Binding-site contacts:
Ligand atom NAH contacts residue ILE99 of chain 1.D at 3.9 Å.
Ligand atom CAD contacts residue ASP214 of chain 1.D at 3.8 Å.
Ligand atom CAN contacts residue ASP214 of chain 1.D at 3.7 Å.
Ligand atom CAM contacts residue PHE210 of chain 1.D at 4.2 Å (hydrophobic).
Ligand atom CAI contacts residue TYR49 of chain 1.D at 3.8 Å (hydrophobic).
Ligand atom CAF contacts residue TYR49 of chain 1.D at 3.9 Å (hydrophobic).
Ligand atom CAA contacts residue PHE88 of chain 1.D at 3.6 Å (hydrophobic).
Ligand atom CAM contacts residue PHE147 of chain 1.D at 3.5 Å (hydrophobic).
Ligand atom NAH contacts residue LEU138 of chain 1.D at 3.6 Å.
Ligand atom NAH contacts residue TYR101 of chain 1.D at 3.8 Å.
Ligand atom CAF contacts residue PHE88 of chain 1.D at 3.7 Å (hydrophobic).
Ligand atom CAE contacts residue PHE88 of chain 1.D at 4.2 Å (hydrophobic).
Ligand atom OAL contacts residue LEU138 of chain 1.D at 4.3 Å.
Ligand atom CAJ contacts residue TYR101 of chain 1.D at 4.0 Å (hydrophobic).
Ligand atom CAM contacts residue LEU138 of chain 1.D at 4.1 Å (hydrophobic).
Ligand atom CAC contacts residue VAL82 of chain 1.D at 3.7 Å (hydrophobic).
Ligand atom CAF contacts residue ASP47 of chain 1.D at 3.8 Å.
Ligand atom CAB contacts residue VAL82 of chain 1.D at 3.6 Å (hydrophobic).
Ligand atom CAA contacts residue ASP48 of chain 1.D at 3.9 Å.
Ligand atom CAD contacts residue ILE99 of chain 1.D at 4.0 Å (hydrophobic).
Ligand atom CAA contacts residue ASP47 of chain 1.D at 3.5 Å.
Ligand atom CAC contacts residue ILE99 of chain 1.D at 3.8 Å (hydrophobic).
Ligand atom NAH contacts residue ASP214 of chain 1.D at 3.1 Å (salt-bridge).
Ligand atom CAC contacts residue ASP214 of chain 1.D at 3.8 Å.
Ligand atom CAN contacts residue LEU138 of chain 1.D at 3.8 Å (hydrophobic).
Ligand atom CAD contacts residue PHE88 of chain 1.D at 4.3 Å (hydrophobic).
Ligand atom CAG contacts residue TYR101 of chain 1.D at 4.2 Å (hydrophobic).
Ligand atom CAB contacts residue GLY80 of chain 1.D at 4.1 Å.
Ligand atom CAK contacts residue PHE210 of chain 1.D at 4.3 Å (hydrophobic).
Ligand atom OAL contacts residue TYR103 of chain 1.D at 4.0 Å.
Ligand atom CAB contacts residue PHE88 of chain 1.D at 3.8 Å (hydrophobic).
Ligand atom OAL contacts residue PHE210 of chain 1.D at 3.6 Å.
Ligand atom CAB contacts residue ASP47 of chain 1.D at 4.2 Å.
Ligand atom CAA contacts residue TYR81 of chain 1.D at 4.2 Å (hydrophobic).
Ligand atom CAB contacts residue TYR81 of chain 1.D at 4.0 Å (hydrophobic).
Ligand atom OAL contacts residue TYR101 of chain 1.D at 4.4 Å.
Ligand atom CAD contacts residue LEU138 of chain 1.D at 4.1 Å (hydrophobic).
Ligand atom CAN contacts residue TYR101 of chain 1.D at 3.7 Å (hydrophobic).
Ligand atom CAC contacts residue PHE88 of chain 1.D at 4.1 Å (hydrophobic).
Ligand atom CAA contacts residue GLY80 of chain 1.D at 4.0 Å.

Sequence of chain 1.D:
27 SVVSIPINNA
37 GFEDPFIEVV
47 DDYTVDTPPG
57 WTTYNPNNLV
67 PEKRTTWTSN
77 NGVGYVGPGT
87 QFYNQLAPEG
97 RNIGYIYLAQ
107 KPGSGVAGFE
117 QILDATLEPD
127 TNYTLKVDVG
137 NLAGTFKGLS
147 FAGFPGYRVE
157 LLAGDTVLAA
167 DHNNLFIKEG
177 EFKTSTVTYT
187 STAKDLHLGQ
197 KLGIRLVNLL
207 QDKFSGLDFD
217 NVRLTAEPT

This small molecule binds to this protein.
Small molecule (SMILES): CC(=O)CCc1c[nH]c2ccccc12